Sequence of chain 1.A:
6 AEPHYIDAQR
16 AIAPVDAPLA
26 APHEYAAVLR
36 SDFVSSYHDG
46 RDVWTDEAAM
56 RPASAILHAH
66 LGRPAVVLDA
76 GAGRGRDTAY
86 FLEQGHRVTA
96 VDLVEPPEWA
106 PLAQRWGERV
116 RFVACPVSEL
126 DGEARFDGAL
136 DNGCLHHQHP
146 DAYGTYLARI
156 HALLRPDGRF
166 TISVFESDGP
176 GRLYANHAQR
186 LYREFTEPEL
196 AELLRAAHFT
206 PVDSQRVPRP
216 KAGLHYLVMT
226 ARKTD

Binding-site contacts:
Ligand atom N8 contacts residue HIS142 of chain 1.A at 3.3 Å (h-bond).
Ligand atom C7 contacts residue PHE170 of chain 1.A at 3.7 Å (hydrophobic).
Ligand atom C4 contacts residue MET55 of chain 1.A at 4.0 Å (hydrophobic).
Ligand atom N6 contacts residue HIS142 of chain 1.A at 2.9 Å (h-bond).
Ligand atom N3 contacts residue TRP49 of chain 1.A at 3.7 Å.
Ligand atom N5 contacts residue HIS141 of chain 1.A at 3.4 Å (h-bond).
Ligand atom O2 contacts residue ARG185 of chain 1.A at 3.0 Å (salt-bridge).
Ligand atom C1 contacts residue ASP12 of chain 1.A at 3.6 Å.
Ligand atom O2 contacts residue TYR187 of chain 1.A at 2.6 Å (h-bond).
Ligand atom O2 contacts residue ARG15 of chain 1.A at 3.5 Å.
Ligand atom N10 contacts residue TRP49 of chain 1.A at 3.5 Å.
Ligand atom C7 contacts residue TRP49 of chain 1.A at 3.8 Å (hydrophobic).
Ligand atom N3 contacts residue PHE170 of chain 1.A at 3.8 Å.
Ligand atom O1 contacts residue TYR221 of chain 1.A at 3.7 Å.
Ligand atom N5 contacts residue SAH1 of chain 1.C at 4.0 Å.
Ligand atom O1 contacts residue ASP12 of chain 1.A at 3.3 Å.
Ligand atom C2 contacts residue PHE170 of chain 1.A at 3.7 Å (hydrophobic).
Ligand atom N6 contacts residue HIS141 of chain 1.A at 3.6 Å.
Ligand atom O1 contacts residue ARG214 of chain 1.A at 3.4 Å (salt-bridge).
Ligand atom N10 contacts residue ASP12 of chain 1.A at 2.6 Å (salt-bridge).
Ligand atom N6 contacts residue SAH1 of chain 1.C at 3.8 Å.
Ligand atom C4 contacts residue TYR221 of chain 1.A at 3.6 Å (hydrophobic).
Ligand atom O1 contacts residue ILE11 of chain 1.A at 4.0 Å.
Ligand atom N5 contacts residue GLY138 of chain 1.A at 3.3 Å (h-bond).
Ligand atom N8 contacts residue ARG185 of chain 1.A at 3.1 Å (salt-bridge).
Ligand atom N8 contacts residue TRP49 of chain 1.A at 3.6 Å.
Ligand atom C9 contacts residue ASP12 of chain 1.A at 3.4 Å.
Ligand atom O2 contacts residue ASP12 of chain 1.A at 3.3 Å (salt-bridge).
Ligand atom C1 contacts residue TRP49 of chain 1.A at 3.7 Å (hydrophobic).
Ligand atom N5 contacts residue HIS142 of chain 1.A at 3.8 Å.
Ligand atom N8 contacts residue TYR187 of chain 1.A at 4.0 Å.
Ligand atom C7 contacts residue HIS142 of chain 1.A at 3.4 Å.
Ligand atom N3 contacts residue TYR221 of chain 1.A at 3.0 Å (h-bond).
Ligand atom C9 contacts residue ARG185 of chain 1.A at 3.6 Å.
Ligand atom O2 contacts residue TRP49 of chain 1.A at 3.5 Å.
Ligand atom C2 contacts residue TRP49 of chain 1.A at 3.9 Å (hydrophobic).
Ligand atom N6 contacts residue GLY138 of chain 1.A at 3.5 Å (h-bond).
Ligand atom C9 contacts residue TRP49 of chain 1.A at 3.4 Å (hydrophobic).
Ligand atom N6 contacts residue PHE170 of chain 1.A at 3.9 Å.
Ligand atom C9 contacts residue TYR187 of chain 1.A at 3.6 Å (hydrophobic).

This small molecule binds to this protein.
Small molecule (SMILES): O=c1[nH]c(=O)c2ncnnc2[nH]1